Sequence of chain 1.A:
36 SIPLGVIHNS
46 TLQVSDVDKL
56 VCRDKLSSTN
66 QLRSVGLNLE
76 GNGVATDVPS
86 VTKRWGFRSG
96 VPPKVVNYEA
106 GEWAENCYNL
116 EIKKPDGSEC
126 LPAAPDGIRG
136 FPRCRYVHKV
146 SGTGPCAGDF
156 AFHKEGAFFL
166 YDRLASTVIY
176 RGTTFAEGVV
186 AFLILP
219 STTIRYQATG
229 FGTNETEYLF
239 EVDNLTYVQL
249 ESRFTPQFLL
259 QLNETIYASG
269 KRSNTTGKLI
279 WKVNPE

Binding-site contacts:
Ligand atom C8 contacts residue ASN242 of chain 1.A at 4.4 Å.
Ligand atom C8 contacts residue ASP241 of chain 1.A at 3.4 Å.
Ligand atom C7 contacts residue ASN242 of chain 1.A at 3.3 Å.
Ligand atom C4 contacts residue ASN242 of chain 1.A at 4.4 Å.
Ligand atom C3 contacts residue ASN242 of chain 1.A at 3.9 Å.
Ligand atom N2 contacts residue ASN242 of chain 1.A at 2.9 Å (h-bond).
Ligand atom O5 contacts residue ASN242 of chain 1.A at 2.5 Å (h-bond).
Ligand atom C2 contacts residue ASN242 of chain 1.A at 2.5 Å.
Ligand atom O7 contacts residue ASN242 of chain 1.A at 3.4 Å (h-bond).
Ligand atom C5 contacts residue ASN242 of chain 1.A at 3.8 Å.
Ligand atom C1 contacts residue ASN242 of chain 1.A at 1.5 Å.
Ligand atom N2 contacts residue ASP241 of chain 1.A at 3.9 Å.
Ligand atom C7 contacts residue ASP241 of chain 1.A at 4.0 Å.

A small-molecule ligand and the protein it binds are described below.
Small molecule (SMILES): CC(=O)N[C@@H]1[C@@H](O)[C@H](O)[C@@H](CO)O[C@H]1O